Binding-site contacts:
Ligand atom CAT contacts residue PRO32 of chain 1.B at 3.9 Å (hydrophobic).
Ligand atom CAV contacts residue VAL37 of chain 1.B at 4.0 Å (hydrophobic).
Ligand atom NAG contacts residue LEU42 of chain 1.B at 3.7 Å.
Ligand atom NAL contacts residue VAL37 of chain 1.B at 3.9 Å.
Ligand atom CAO contacts residue ARG95 of chain 1.B at 3.6 Å.
Ligand atom NAI contacts residue PRO32 of chain 1.B at 3.5 Å (h-bond).
Ligand atom CAH contacts residue GLN35 of chain 1.B at 3.7 Å.
Ligand atom CAC contacts residue LEU42 of chain 1.B at 3.7 Å (hydrophobic).
Ligand atom CAJ contacts residue VAL37 of chain 1.B at 3.9 Å (hydrophobic).
Ligand atom CAF contacts residue PRO32 of chain 1.B at 4.0 Å (hydrophobic).
Ligand atom CAB contacts residue PRO32 of chain 1.B at 3.5 Å (hydrophobic).
Ligand atom CL contacts residue PRO28 of chain 1.B at 4.0 Å.
Ligand atom CAA contacts residue LEU42 of chain 1.B at 3.8 Å (hydrophobic).
Ligand atom NAL contacts residue ASN90 of chain 1.B at 3.2 Å (h-bond).
Ligand atom CL contacts residue PHE99 of chain 1.B at 3.7 Å.
Ligand atom CAO contacts residue PRO32 of chain 1.B at 3.8 Å (hydrophobic).
Ligand atom CAP contacts residue PRO32 of chain 1.B at 4.0 Å (hydrophobic).
Ligand atom CAA contacts residue PRO32 of chain 1.B at 3.8 Å (hydrophobic).
Ligand atom CAV contacts residue PHE33 of chain 1.B at 3.9 Å (hydrophobic).
Ligand atom CAP contacts residue ARG95 of chain 1.B at 3.9 Å.
Ligand atom CAB contacts residue LEU42 of chain 1.B at 3.7 Å (hydrophobic).
Ligand atom CAK contacts residue VAL96 of chain 1.B at 3.8 Å (hydrophobic).
Ligand atom CL contacts residue 2LK1 of chain 1.F at 3.7 Å.
Ligand atom CAU contacts residue TYR89 of chain 1.B at 4.0 Å (hydrophobic).
Ligand atom CL contacts residue LEU31 of chain 1.B at 4.0 Å.
Ligand atom NAI contacts residue GLN35 of chain 1.B at 3.4 Å (h-bond).
Ligand atom CAU contacts residue ASN90 of chain 1.B at 3.5 Å.
Ligand atom OAM contacts residue ASN90 of chain 1.B at 3.0 Å (h-bond).
Ligand atom CAN contacts residue ASN90 of chain 1.B at 3.5 Å.
Ligand atom OAM contacts residue TYR89 of chain 1.B at 3.9 Å.
Ligand atom CAV contacts residue PRO32 of chain 1.B at 3.5 Å (hydrophobic).
Ligand atom CAS contacts residue LEU31 of chain 1.B at 3.7 Å (hydrophobic).
Ligand atom CAV contacts residue VAL96 of chain 1.B at 4.0 Å (hydrophobic).
Ligand atom CAK contacts residue VAL37 of chain 1.B at 3.6 Å (hydrophobic).
Ligand atom CAE contacts residue VAL96 of chain 1.B at 3.6 Å (hydrophobic).
Ligand atom OAM contacts residue TYR47 of chain 1.B at 3.6 Å.
Ligand atom CAU contacts residue ILE44 of chain 1.B at 3.5 Å (hydrophobic).
Ligand atom CAE contacts residue PRO32 of chain 1.B at 4.0 Å (hydrophobic).
Ligand atom CAC contacts residue PRO32 of chain 1.B at 3.3 Å (hydrophobic).
Ligand atom CAD contacts residue PRO32 of chain 1.B at 4.0 Å (hydrophobic).

Sequence of chain 1.B:
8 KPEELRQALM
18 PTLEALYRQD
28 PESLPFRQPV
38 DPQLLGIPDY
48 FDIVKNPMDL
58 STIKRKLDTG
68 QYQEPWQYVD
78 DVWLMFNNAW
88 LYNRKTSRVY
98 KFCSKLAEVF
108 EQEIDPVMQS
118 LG

The protein below binds the small molecule below.
Small molecule (SMILES): Cc1noc(C)c1-c1ccc2c(c1)ncn2Cc1ccc(Cl)cc1